Binding-site contacts:
Ligand atom C5 contacts residue ASN1108 of chain 1.A at 3.7 Å.
Ligand atom N2 contacts residue ASN1108 of chain 1.A at 2.9 Å (h-bond).
Ligand atom C2 contacts residue ASN1108 of chain 1.A at 2.5 Å.
Ligand atom C3 contacts residue ASN1108 of chain 1.A at 3.8 Å.
Ligand atom O6 contacts residue ASN1108 of chain 1.A at 4.5 Å.
Ligand atom C4 contacts residue ASN1108 of chain 1.A at 4.2 Å.
Ligand atom C7 contacts residue ASN1108 of chain 1.A at 3.5 Å.
Ligand atom C1 contacts residue ASN1108 of chain 1.A at 1.4 Å.
Ligand atom O5 contacts residue ASN1108 of chain 1.A at 2.4 Å (h-bond).
Ligand atom O7 contacts residue ASN1108 of chain 1.A at 3.7 Å.

Sequence of chain 1.A:
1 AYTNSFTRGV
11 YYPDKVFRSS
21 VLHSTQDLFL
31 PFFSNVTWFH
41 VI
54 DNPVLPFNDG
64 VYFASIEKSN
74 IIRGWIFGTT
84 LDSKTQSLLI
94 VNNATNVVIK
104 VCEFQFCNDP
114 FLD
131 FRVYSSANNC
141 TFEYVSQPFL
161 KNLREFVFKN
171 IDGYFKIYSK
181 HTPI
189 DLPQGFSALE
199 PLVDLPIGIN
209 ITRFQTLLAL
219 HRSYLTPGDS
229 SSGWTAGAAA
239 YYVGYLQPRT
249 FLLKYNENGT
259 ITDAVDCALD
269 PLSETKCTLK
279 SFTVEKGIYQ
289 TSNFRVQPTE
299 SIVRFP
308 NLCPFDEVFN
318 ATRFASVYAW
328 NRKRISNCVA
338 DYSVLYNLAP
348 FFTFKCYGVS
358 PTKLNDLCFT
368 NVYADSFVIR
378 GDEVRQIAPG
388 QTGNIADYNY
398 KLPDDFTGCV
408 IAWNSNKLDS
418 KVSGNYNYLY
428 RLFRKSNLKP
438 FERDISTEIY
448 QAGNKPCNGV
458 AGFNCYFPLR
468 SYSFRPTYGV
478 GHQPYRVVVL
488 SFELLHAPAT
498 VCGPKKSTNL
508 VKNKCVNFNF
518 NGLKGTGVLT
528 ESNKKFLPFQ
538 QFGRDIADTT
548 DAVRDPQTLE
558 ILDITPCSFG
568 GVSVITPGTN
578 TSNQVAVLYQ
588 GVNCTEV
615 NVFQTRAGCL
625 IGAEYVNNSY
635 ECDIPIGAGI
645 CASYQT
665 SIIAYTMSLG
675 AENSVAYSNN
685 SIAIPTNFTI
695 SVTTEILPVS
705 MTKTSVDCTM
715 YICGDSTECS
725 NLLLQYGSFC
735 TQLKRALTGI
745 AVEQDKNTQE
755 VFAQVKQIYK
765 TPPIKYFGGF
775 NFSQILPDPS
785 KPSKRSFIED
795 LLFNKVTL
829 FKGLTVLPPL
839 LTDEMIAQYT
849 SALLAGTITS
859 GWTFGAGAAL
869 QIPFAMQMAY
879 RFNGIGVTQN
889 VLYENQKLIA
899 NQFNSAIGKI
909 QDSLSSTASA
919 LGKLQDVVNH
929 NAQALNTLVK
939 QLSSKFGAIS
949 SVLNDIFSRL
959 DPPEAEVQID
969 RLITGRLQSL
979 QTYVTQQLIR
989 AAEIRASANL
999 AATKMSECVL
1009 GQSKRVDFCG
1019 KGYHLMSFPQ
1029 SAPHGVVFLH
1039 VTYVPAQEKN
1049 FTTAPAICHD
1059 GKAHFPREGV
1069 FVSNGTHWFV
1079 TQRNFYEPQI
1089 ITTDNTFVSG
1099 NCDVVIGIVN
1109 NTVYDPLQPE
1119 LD

The small molecule below binds the protein below.
Small molecule (SMILES): CC(=O)N[C@@H]1[C@@H](O)[C@H](O)[C@@H](CO)O[C@H]1O